Binding-site contacts:
Ligand atom O contacts residue TYR159 of chain 1.A at 2.7 Å (h-bond).
Ligand atom N contacts residue TRP73 of chain 1.A at 3.4 Å (h-bond).
Ligand atom CA contacts residue TYR7 of chain 1.A at 3.3 Å (hydrophobic).
Ligand atom CZ contacts residue HIS155 of chain 1.A at 3.2 Å.
Ligand atom CE contacts residue GLU63 of chain 1.A at 3.2 Å.
Ligand atom C contacts residue TYR84 of chain 1.A at 3.3 Å (hydrophobic).
Ligand atom O contacts residue HIS155 of chain 1.A at 2.5 Å (h-bond).
Ligand atom CD contacts residue TRP167 of chain 1.A at 3.3 Å (hydrophobic).
Ligand atom O contacts residue LYS66 of chain 1.A at 3.0 Å (salt-bridge).
Ligand atom OD1 contacts residue GLN70 of chain 1.A at 3.0 Å (h-bond).
Ligand atom ND2 contacts residue TRP73 of chain 1.A at 3.1 Å.
Ligand atom CG contacts residue GLN70 of chain 1.A at 3.1 Å.
Ligand atom CG2 contacts residue TRP73 of chain 1.A at 3.4 Å (hydrophobic).
Ligand atom N contacts residue GLU63 of chain 1.A at 3.0 Å (salt-bridge).
Ligand atom CE contacts residue ARG62 of chain 1.A at 3.2 Å.
Ligand atom CA contacts residue TRP73 of chain 1.A at 3.2 Å (hydrophobic).
Ligand atom CE contacts residue PHE116 of chain 1.A at 3.4 Å (hydrophobic).
Ligand atom O contacts residue TYR84 of chain 1.A at 2.6 Å (h-bond).
Ligand atom CB contacts residue SER150 of chain 1.A at 3.4 Å.
Ligand atom OD1 contacts residue TYR156 of chain 1.A at 3.2 Å (h-bond).
Ligand atom O contacts residue TRP73 of chain 1.A at 3.2 Å (h-bond).
Ligand atom O contacts residue TRP147 of chain 1.A at 2.6 Å (h-bond).
Ligand atom OXT contacts residue TYR84 of chain 1.A at 3.2 Å (h-bond).
Ligand atom OXT contacts residue ASN80 of chain 1.A at 2.9 Å (h-bond).
Ligand atom CE contacts residue TYR123 of chain 1.A at 3.4 Å (hydrophobic).
Ligand atom OD1 contacts residue GLN97 of chain 1.A at 3.2 Å (h-bond).
Ligand atom CE2 contacts residue HIS155 of chain 1.A at 3.4 Å.
Ligand atom N contacts residue SER77 of chain 1.A at 3.3 Å (h-bond).
Ligand atom O contacts residue THR143 of chain 1.A at 2.8 Å (h-bond).
Ligand atom O contacts residue TRP73 of chain 1.A at 2.9 Å (h-bond).
Ligand atom N contacts residue TYR171 of chain 1.A at 3.0 Å (h-bond).
Ligand atom N contacts residue TYR7 of chain 1.A at 3.1 Å (h-bond).
Ligand atom N contacts residue GLN70 of chain 1.A at 2.8 Å (h-bond).
Ligand atom CB contacts residue GLN70 of chain 1.A at 3.2 Å.
Ligand atom CG1 contacts residue GLN97 of chain 1.A at 3.2 Å.
Ligand atom CG contacts residue TYR156 of chain 1.A at 3.1 Å (hydrophobic).
Ligand atom ND2 contacts residue GLN97 of chain 1.A at 3.0 Å (h-bond).
Ligand atom NZ contacts residue TRP167 of chain 1.A at 3.4 Å.
Ligand atom CG contacts residue GLU63 of chain 1.A at 3.4 Å.
Ligand atom O contacts residue TRP147 of chain 1.A at 3.3 Å (h-bond).

Sequence of chain 1.A:
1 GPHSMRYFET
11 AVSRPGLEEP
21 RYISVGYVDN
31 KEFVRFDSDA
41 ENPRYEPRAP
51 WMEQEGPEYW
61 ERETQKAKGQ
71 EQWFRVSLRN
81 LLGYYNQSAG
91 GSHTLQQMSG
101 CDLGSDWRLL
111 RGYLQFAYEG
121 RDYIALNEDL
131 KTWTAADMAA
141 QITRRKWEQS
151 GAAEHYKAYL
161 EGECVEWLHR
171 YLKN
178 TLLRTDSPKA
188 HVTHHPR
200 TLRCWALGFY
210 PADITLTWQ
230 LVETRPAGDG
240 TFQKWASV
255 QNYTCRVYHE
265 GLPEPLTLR

A protein and the small-molecule ligand that binds it are described below.
Small molecule (SMILES): CSCC[C@H](NC(=O)[C@@H](NC(=O)[C@H](C)NC(=O)[C@@H](Cc1ccccc1)NC(=O)[C@H](CC(N)=O)NC(=O)[C@H](Cc1ccc(O)cc1)NC(=O)[C@@H](NC(=O)[C@H](C)NC(=O)[C@@H](N)CCCCN)C(C)C)[C@@H](C)O)C(=O)O